The protein below binds the small molecule below.
Small molecule (SMILES): CC(=O)N[C@H]1[C@H](O[C@H]2[C@H](O)[C@@H](NC(C)=O)CO[C@@H]2CO)O[C@H](CO)[C@@H](O[C@@H]2O[C@H](CO)[C@@H](O)[C@H](O[C@H]3O[C@H](CO)[C@@H](O)[C@H](O)[C@@H]3O)[C@@H]2O)[C@@H]1O

Binding-site contacts:
Ligand atom N2 contacts residue ASN32 of chain 1.A at 2.9 Å (h-bond).
Ligand atom C7 contacts residue THR34 of chain 1.A at 4.1 Å.
Ligand atom O6 contacts residue THR312 of chain 1.A at 4.0 Å.
Ligand atom C8 contacts residue THR34 of chain 1.A at 3.2 Å.
Ligand atom O5 contacts residue THR312 of chain 1.A at 3.1 Å (h-bond).
Ligand atom C5 contacts residue ASN32 of chain 1.A at 3.7 Å.
Ligand atom C5 contacts residue THR312 of chain 1.A at 4.2 Å.
Ligand atom C6 contacts residue LEU52 of chain 1.B at 3.9 Å (hydrophobic).
Ligand atom C6 contacts residue THR312 of chain 1.A at 4.1 Å.
Ligand atom O6 contacts residue LEU52 of chain 1.B at 3.5 Å.
Ligand atom C3 contacts residue ASN32 of chain 1.A at 3.8 Å.
Ligand atom C1 contacts residue THR312 of chain 1.A at 3.8 Å.
Ligand atom C4 contacts residue ASN32 of chain 1.A at 4.3 Å.
Ligand atom O7 contacts residue ASN32 of chain 1.A at 3.8 Å.
Ligand atom C7 contacts residue ASN32 of chain 1.A at 3.5 Å.
Ligand atom C1 contacts residue ASN32 of chain 1.A at 1.4 Å.
Ligand atom C2 contacts residue ASN32 of chain 1.A at 2.5 Å.
Ligand atom O5 contacts residue ASN32 of chain 1.A at 2.3 Å (h-bond).
Ligand atom O7 contacts residue THR34 of chain 1.A at 4.2 Å.

Sequence of chain 1.B:
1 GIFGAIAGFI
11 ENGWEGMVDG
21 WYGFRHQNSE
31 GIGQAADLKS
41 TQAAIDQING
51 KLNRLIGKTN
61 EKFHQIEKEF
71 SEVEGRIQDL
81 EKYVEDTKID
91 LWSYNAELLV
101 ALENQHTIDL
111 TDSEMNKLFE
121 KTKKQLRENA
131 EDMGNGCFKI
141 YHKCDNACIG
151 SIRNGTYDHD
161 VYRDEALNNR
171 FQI

Sequence of chain 1.A:
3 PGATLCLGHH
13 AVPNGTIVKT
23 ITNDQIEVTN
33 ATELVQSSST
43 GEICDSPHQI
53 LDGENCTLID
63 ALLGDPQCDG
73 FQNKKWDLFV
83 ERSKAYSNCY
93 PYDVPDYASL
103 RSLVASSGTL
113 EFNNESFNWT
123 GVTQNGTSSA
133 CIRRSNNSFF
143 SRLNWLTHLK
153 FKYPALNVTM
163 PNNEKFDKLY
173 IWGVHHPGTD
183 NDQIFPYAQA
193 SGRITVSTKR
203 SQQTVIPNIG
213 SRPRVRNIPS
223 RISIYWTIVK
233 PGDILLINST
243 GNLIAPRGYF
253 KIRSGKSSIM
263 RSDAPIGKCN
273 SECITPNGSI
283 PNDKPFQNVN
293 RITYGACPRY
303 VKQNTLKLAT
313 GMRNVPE